Binding-site contacts:
Ligand atom C7 contacts residue ASN61 of chain 1.A at 2.9 Å.
Ligand atom O5 contacts residue ASN61 of chain 1.A at 2.4 Å (h-bond).
Ligand atom O7 contacts residue ASN61 of chain 1.A at 3.0 Å (h-bond).
Ligand atom C8 contacts residue ASN61 of chain 1.A at 4.0 Å.
Ligand atom C4 contacts residue ASN61 of chain 1.A at 4.1 Å.
Ligand atom O6 contacts residue ASP55 of chain 1.B at 4.4 Å.
Ligand atom C5 contacts residue ASN61 of chain 1.A at 3.6 Å.
Ligand atom C1 contacts residue ASN61 of chain 1.A at 1.4 Å.
Ligand atom N2 contacts residue ASN61 of chain 1.A at 2.6 Å (h-bond).
Ligand atom C2 contacts residue ASN61 of chain 1.A at 2.2 Å.
Ligand atom C3 contacts residue ASN61 of chain 1.A at 3.6 Å.

Sequence of chain 1.B:
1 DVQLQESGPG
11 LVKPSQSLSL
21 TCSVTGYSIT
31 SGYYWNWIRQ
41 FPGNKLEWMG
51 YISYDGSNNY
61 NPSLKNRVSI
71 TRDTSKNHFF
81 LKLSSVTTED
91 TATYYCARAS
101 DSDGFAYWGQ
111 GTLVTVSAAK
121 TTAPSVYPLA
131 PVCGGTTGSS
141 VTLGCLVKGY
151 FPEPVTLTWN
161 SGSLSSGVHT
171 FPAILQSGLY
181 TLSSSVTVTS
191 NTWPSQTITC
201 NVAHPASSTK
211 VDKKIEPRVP

Sequence of chain 1.A:
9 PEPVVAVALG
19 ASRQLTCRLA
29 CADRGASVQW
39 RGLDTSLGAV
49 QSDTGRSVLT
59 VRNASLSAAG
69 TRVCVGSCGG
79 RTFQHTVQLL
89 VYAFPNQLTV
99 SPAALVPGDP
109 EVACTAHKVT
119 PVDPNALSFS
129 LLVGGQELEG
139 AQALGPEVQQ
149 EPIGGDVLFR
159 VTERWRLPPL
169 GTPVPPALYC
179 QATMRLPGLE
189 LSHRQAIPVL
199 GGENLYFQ

This small molecule binds to this protein.
Small molecule (SMILES): CC(=O)N[C@@H]1[C@@H](O)[C@H](O)[C@@H](CO)O[C@H]1O